Sequence of chain 1.G:
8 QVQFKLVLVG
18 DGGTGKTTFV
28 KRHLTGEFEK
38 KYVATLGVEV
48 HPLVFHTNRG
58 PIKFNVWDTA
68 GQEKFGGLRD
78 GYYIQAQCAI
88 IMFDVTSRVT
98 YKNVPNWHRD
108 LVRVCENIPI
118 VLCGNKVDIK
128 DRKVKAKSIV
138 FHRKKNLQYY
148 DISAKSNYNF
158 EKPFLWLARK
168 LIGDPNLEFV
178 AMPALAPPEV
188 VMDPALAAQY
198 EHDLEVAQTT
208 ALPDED

Sequence of chain 1.I:
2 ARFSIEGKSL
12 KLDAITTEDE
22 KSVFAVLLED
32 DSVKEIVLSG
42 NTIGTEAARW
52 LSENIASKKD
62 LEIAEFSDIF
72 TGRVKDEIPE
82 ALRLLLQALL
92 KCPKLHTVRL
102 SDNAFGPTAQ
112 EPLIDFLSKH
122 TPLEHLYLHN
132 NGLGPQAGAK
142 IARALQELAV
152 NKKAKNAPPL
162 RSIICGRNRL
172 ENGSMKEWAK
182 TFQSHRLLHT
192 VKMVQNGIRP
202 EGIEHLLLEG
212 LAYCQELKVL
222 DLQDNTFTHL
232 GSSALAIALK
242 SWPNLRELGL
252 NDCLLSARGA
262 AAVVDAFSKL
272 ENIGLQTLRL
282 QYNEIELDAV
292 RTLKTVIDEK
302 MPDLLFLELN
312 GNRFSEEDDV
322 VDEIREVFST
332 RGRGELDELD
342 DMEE

The small molecule below binds the protein below.
Small molecule (SMILES): Nc1nc2c(ncn2[C@@H]2O[C@H](CO[P](=O)(O)O[P](=O)(O)NP(=O)(O)O)[C@@H](O)[C@H]2O)c(=O)[nH]1

Binding-site contacts:
Ligand atom PG contacts residue MG1 of chain 1.Q at 3.1 Å.
Ligand atom O6 contacts residue ASP125 of chain 1.G at 3.2 Å (salt-bridge).
Ligand atom O1G contacts residue MG1 of chain 1.Q at 2.0 Å.
Ligand atom O2B contacts residue MG1 of chain 1.Q at 2.0 Å.
Ligand atom O3G contacts residue GLN69 of chain 1.G at 3.2 Å (h-bond).
Ligand atom O1B contacts residue LYS23 of chain 1.G at 2.8 Å (salt-bridge).
Ligand atom O1A contacts residue GLY22 of chain 1.G at 3.4 Å.
Ligand atom O1B contacts residue GLY22 of chain 1.G at 3.1 Å (h-bond).
Ligand atom O2A contacts residue TYR39 of chain 1.G at 3.1 Å.
Ligand atom O6 contacts residue ASN122 of chain 1.G at 3.4 Å (h-bond).
Ligand atom N2 contacts residue ASP125 of chain 1.G at 3.3 Å (salt-bridge).
Ligand atom O6 contacts residue SER150 of chain 1.G at 3.4 Å (h-bond).
Ligand atom O2G contacts residue GLY68 of chain 1.G at 2.8 Å (h-bond).
Ligand atom O2B contacts residue THR24 of chain 1.G at 3.1 Å (h-bond).
Ligand atom N7 contacts residue ASN122 of chain 1.G at 3.2 Å (h-bond).
Ligand atom O6 contacts residue LYS152 of chain 1.G at 3.3 Å (salt-bridge).
Ligand atom C2' contacts residue GLU36 of chain 1.G at 3.6 Å.
Ligand atom N1 contacts residue ASP125 of chain 1.G at 2.7 Å (salt-bridge).
Ligand atom O2G contacts residue LYS23 of chain 1.G at 3.0 Å (salt-bridge).
Ligand atom PA contacts residue THR25 of chain 1.G at 3.4 Å.
Ligand atom N2 contacts residue ILE126 of chain 1.G at 2.8 Å.
Ligand atom O6 contacts residue ALA151 of chain 1.G at 3.2 Å (h-bond).
Ligand atom O3' contacts residue LYS37 of chain 1.G at 3.2 Å (salt-bridge).
Ligand atom C6 contacts residue ASP125 of chain 1.G at 3.4 Å.
Ligand atom O1B contacts residue THR21 of chain 1.G at 3.6 Å (h-bond).
Ligand atom O2' contacts residue GLU36 of chain 1.G at 3.0 Å (salt-bridge).
Ligand atom O1A contacts residue THR24 of chain 1.G at 3.1 Å (h-bond).
Ligand atom O6 contacts residue LYS123 of chain 1.G at 3.5 Å.
Ligand atom O2' contacts residue LYS37 of chain 1.G at 3.2 Å.
Ligand atom O1G contacts residue THR42 of chain 1.G at 2.8 Å (h-bond).
Ligand atom N7 contacts residue ALA151 of chain 1.G at 3.6 Å.
Ligand atom PB contacts residue MG1 of chain 1.Q at 3.1 Å.
Ligand atom O3A contacts residue GLY22 of chain 1.G at 3.5 Å (h-bond).
Ligand atom O5' contacts residue THR25 of chain 1.G at 3.1 Å (h-bond).
Ligand atom O1A contacts residue THR25 of chain 1.G at 2.8 Å (h-bond).
Ligand atom N3B contacts residue MG1 of chain 1.Q at 3.4 Å.
Ligand atom C6 contacts residue LYS123 of chain 1.G at 3.5 Å.
Ligand atom O3G contacts residue TYR39 of chain 1.G at 2.8 Å (h-bond).
Ligand atom N3B contacts residue TYR39 of chain 1.G at 3.6 Å.
Ligand atom N3B contacts residue GLY20 of chain 1.G at 3.0 Å (h-bond).